Binding-site contacts:
Ligand atom C1 contacts residue POV1 of chain 1.V at 3.4 Å.
Ligand atom C6 contacts residue VAL312 of chain 1.D at 3.8 Å (hydrophobic).
Ligand atom C7 contacts residue VAL312 of chain 1.D at 4.3 Å (hydrophobic).
Ligand atom C24 contacts residue ILE409 of chain 1.D at 4.1 Å (hydrophobic).
Ligand atom O1 contacts residue PRO309 of chain 1.D at 3.6 Å.
Ligand atom C4 contacts residue ARG301 of chain 1.D at 3.8 Å.
Ligand atom C19 contacts residue THR298 of chain 1.D at 4.4 Å.
Ligand atom C14 contacts residue ILE406 of chain 1.D at 4.2 Å (hydrophobic).
Ligand atom C15 contacts residue PHE316 of chain 1.D at 3.5 Å (hydrophobic).
Ligand atom C11 contacts residue POV1 of chain 1.V at 3.7 Å.
Ligand atom C24 contacts residue LEU410 of chain 1.D at 3.6 Å (hydrophobic).
Ligand atom C5 contacts residue ARG301 of chain 1.D at 4.4 Å.
Ligand atom C7 contacts residue PHE316 of chain 1.D at 4.2 Å (hydrophobic).
Ligand atom C14 contacts residue PHE316 of chain 1.D at 4.2 Å (hydrophobic).
Ligand atom C3 contacts residue ARG301 of chain 1.D at 4.1 Å.
Ligand atom C9 contacts residue TRP311 of chain 1.D at 4.3 Å (hydrophobic).
Ligand atom C16 contacts residue PHE316 of chain 1.D at 3.6 Å (hydrophobic).
Ligand atom C19 contacts residue ARG301 of chain 1.D at 3.5 Å.
Ligand atom C10 contacts residue POV1 of chain 1.V at 3.9 Å.
Ligand atom C16 contacts residue ILE406 of chain 1.D at 4.2 Å (hydrophobic).
Ligand atom C22 contacts residue ILE291 of chain 1.D at 3.9 Å (hydrophobic).
Ligand atom C18 contacts residue POV1 of chain 1.V at 3.6 Å.
Ligand atom C20 contacts residue ILE291 of chain 1.D at 4.4 Å (hydrophobic).
Ligand atom C12 contacts residue POV1 of chain 1.V at 4.3 Å.
Ligand atom C19 contacts residue POV1 of chain 1.V at 3.2 Å.
Ligand atom O1 contacts residue ARG301 of chain 1.D at 3.8 Å.
Ligand atom C5 contacts residue VAL312 of chain 1.D at 4.2 Å (hydrophobic).
Ligand atom C25 contacts residue ILE409 of chain 1.D at 3.8 Å (hydrophobic).
Ligand atom C8 contacts residue ILE406 of chain 1.D at 4.4 Å (hydrophobic).
Ligand atom C25 contacts residue LEU410 of chain 1.D at 4.1 Å (hydrophobic).
Ligand atom C4 contacts residue TRP399 of chain 1.D at 3.8 Å (hydrophobic).
Ligand atom C7 contacts residue ILE406 of chain 1.D at 4.0 Å (hydrophobic).
Ligand atom C15 contacts residue ILE406 of chain 1.D at 3.1 Å (hydrophobic).
Ligand atom O1 contacts residue POV1 of chain 1.V at 3.5 Å.
Ligand atom C2 contacts residue ARG301 of chain 1.D at 4.3 Å.
Ligand atom C2 contacts residue POV1 of chain 1.V at 3.2 Å.
Ligand atom C27 contacts residue LEU410 of chain 1.D at 4.1 Å (hydrophobic).
Ligand atom C3 contacts residue PRO309 of chain 1.D at 4.1 Å (hydrophobic).
Ligand atom C18 contacts residue VAL294 of chain 1.D at 3.6 Å (hydrophobic).
Ligand atom C6 contacts residue TRP399 of chain 1.D at 4.1 Å (hydrophobic).

A small-molecule ligand and the protein it binds are described below.
Small molecule (SMILES): CC(C)CCC[C@@H](C)[C@H]1CC[C@H]2[C@@H]3CC=C4C[C@@H](O)CC[C@]4(C)[C@H]3CC[C@]12C

Sequence of chain 1.D:
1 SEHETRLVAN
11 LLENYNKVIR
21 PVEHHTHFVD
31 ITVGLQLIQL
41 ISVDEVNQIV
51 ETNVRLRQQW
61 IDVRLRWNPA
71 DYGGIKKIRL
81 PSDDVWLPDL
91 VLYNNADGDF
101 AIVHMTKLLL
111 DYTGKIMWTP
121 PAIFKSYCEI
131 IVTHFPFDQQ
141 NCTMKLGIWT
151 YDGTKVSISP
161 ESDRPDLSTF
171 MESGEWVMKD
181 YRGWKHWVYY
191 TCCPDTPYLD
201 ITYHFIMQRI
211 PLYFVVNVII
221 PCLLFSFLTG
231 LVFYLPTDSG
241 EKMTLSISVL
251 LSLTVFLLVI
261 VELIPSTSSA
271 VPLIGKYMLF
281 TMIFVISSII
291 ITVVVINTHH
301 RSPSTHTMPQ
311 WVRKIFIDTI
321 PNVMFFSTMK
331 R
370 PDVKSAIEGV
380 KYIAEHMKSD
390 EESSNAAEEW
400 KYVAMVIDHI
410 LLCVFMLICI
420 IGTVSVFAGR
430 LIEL